Binding-site contacts:
Ligand atom OP1 contacts residue SER211 of chain 55.B at 4.3 Å.
Ligand atom P contacts residue ARG208 of chain 54.C at 4.5 Å.
Ligand atom OP1 contacts residue ARG208 of chain 54.C at 4.1 Å.
Ligand atom O2' contacts residue ARG65 of chain 55.B at 4.3 Å.
Ligand atom O2' contacts residue ALA66 of chain 55.B at 3.6 Å.
Ligand atom OP1 contacts residue ARG208 of chain 55.B at 4.1 Å.
Ligand atom OP2 contacts residue ARG208 of chain 54.C at 4.4 Å.
Ligand atom O2' contacts residue GLY67 of chain 55.B at 3.3 Å (h-bond).
Ligand atom O2' contacts residue ARG208 of chain 55.B at 4.1 Å.
Ligand atom N3 contacts residue ARG65 of chain 55.B at 4.1 Å.
Ligand atom O5' contacts residue ARG208 of chain 54.C at 4.0 Å.
Ligand atom C1' contacts residue GLY67 of chain 55.B at 4.4 Å.

A small-molecule ligand and the protein it binds are described below.
Small molecule (SMILES): Nc1ncnc2c1ncn2[C@@H]1O[C@H](CO[P](=O)(O)O[C@H]2[C@@H](O)[C@H](n3cnc4c(N)ncnc43)O[C@@H]2CO[P](=O)(O)O[C@H]2[C@@H](O)[C@H](n3cnc4c(N)ncnc43)O[C@@H]2CO)[C@@H](O)[C@H]1O

Sequence of chain 54.C:
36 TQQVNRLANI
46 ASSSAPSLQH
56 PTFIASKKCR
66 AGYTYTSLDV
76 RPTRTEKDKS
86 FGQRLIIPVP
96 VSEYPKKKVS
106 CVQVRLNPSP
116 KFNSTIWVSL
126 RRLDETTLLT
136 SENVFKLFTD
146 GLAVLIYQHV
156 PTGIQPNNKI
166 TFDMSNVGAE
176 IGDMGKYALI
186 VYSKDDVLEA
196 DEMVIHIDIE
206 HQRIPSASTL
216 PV

Sequence of chain 55.B:
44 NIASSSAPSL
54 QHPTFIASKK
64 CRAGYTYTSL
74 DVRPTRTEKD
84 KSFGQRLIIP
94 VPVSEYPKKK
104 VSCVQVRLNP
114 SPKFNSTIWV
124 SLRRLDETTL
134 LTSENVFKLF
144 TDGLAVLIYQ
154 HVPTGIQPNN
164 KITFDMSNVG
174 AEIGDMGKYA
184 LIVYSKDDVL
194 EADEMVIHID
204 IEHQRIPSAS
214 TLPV